This protein binds this small molecule.
Small molecule (SMILES): O[C@@H]1[C@H](O)[C@H](O)CO[C@H]1O

Binding-site contacts:
Ligand atom O1 contacts residue SER121 of chain 1.C at 3.1 Å (h-bond).
Ligand atom O3 contacts residue ARG89 of chain 1.A at 4.3 Å.
Ligand atom O3 contacts residue PHE86 of chain 1.C at 3.0 Å.
Ligand atom O1 contacts residue ARG89 of chain 1.C at 2.7 Å (salt-bridge).
Ligand atom C4 contacts residue ARG89 of chain 1.A at 4.0 Å.
Ligand atom O5 contacts residue THR124 of chain 1.A at 4.1 Å.
Ligand atom O4 contacts residue ILE91 of chain 1.A at 3.1 Å.
Ligand atom O5 contacts residue SER121 of chain 1.C at 2.5 Å (h-bond).
Ligand atom O4 contacts residue PHE86 of chain 1.C at 4.2 Å.
Ligand atom C2 contacts residue ARG89 of chain 1.A at 3.0 Å.
Ligand atom C3 contacts residue ARG89 of chain 1.A at 3.1 Å.
Ligand atom O5 contacts residue ASP123 of chain 1.C at 2.9 Å (salt-bridge).
Ligand atom C3 contacts residue LEU143 of chain 1.A at 3.5 Å (hydrophobic).
Ligand atom C3 contacts residue ASP123 of chain 1.A at 4.2 Å.
Ligand atom O2 contacts residue ARG145 of chain 1.C at 3.0 Å (salt-bridge).
Ligand atom C4 contacts residue ASP123 of chain 1.A at 3.4 Å.
Ligand atom C5 contacts residue SER121 of chain 1.C at 3.4 Å.
Ligand atom C1 contacts residue ASP123 of chain 1.C at 3.5 Å.
Ligand atom O3 contacts residue LEU143 of chain 1.A at 3.0 Å.
Ligand atom C1 contacts residue SER121 of chain 1.C at 3.2 Å.
Ligand atom C1 contacts residue ARG89 of chain 1.C at 3.9 Å.
Ligand atom C4 contacts residue ILE91 of chain 1.A at 4.1 Å (hydrophobic).
Ligand atom C2 contacts residue ASP123 of chain 1.C at 3.5 Å.
Ligand atom O2 contacts residue ARG89 of chain 1.A at 3.1 Å (salt-bridge).
Ligand atom O4 contacts residue LEU143 of chain 1.A at 4.1 Å.
Ligand atom C4 contacts residue ASP123 of chain 1.C at 3.8 Å.
Ligand atom C2 contacts residue ARG145 of chain 1.C at 4.0 Å.
Ligand atom O2 contacts residue ARG89 of chain 1.C at 4.0 Å.
Ligand atom C1 contacts residue PHE86 of chain 1.C at 3.6 Å (hydrophobic).
Ligand atom O1 contacts residue ARG145 of chain 1.C at 3.0 Å (salt-bridge).
Ligand atom C2 contacts residue ARG89 of chain 1.C at 4.1 Å.
Ligand atom C1 contacts residue ARG145 of chain 1.C at 3.7 Å.
Ligand atom C5 contacts residue THR124 of chain 1.A at 3.6 Å.
Ligand atom C5 contacts residue ASP123 of chain 1.C at 3.5 Å.
Ligand atom C3 contacts residue PHE86 of chain 1.C at 4.2 Å (hydrophobic).
Ligand atom O1 contacts residue ASP123 of chain 1.C at 3.2 Å (salt-bridge).
Ligand atom O4 contacts residue ASP123 of chain 1.A at 3.7 Å.
Ligand atom O2 contacts residue LEU143 of chain 1.A at 3.9 Å.
Ligand atom O1 contacts residue PHE86 of chain 1.C at 4.2 Å.
Ligand atom C5 contacts residue PHE86 of chain 1.C at 3.8 Å (hydrophobic).

Sequence of chain 1.A:
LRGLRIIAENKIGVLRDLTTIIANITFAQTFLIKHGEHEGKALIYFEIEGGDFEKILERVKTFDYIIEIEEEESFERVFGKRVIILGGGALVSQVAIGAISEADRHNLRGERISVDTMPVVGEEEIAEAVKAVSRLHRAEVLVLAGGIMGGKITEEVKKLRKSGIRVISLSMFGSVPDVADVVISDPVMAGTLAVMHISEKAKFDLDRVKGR

Sequence of chain 1.C:
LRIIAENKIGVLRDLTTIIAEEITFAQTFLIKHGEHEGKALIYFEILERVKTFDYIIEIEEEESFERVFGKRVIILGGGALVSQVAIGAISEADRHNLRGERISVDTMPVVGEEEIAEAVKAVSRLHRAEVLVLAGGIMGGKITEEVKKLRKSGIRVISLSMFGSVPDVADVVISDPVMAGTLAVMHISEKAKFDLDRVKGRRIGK